Sequence of chain 1.A:
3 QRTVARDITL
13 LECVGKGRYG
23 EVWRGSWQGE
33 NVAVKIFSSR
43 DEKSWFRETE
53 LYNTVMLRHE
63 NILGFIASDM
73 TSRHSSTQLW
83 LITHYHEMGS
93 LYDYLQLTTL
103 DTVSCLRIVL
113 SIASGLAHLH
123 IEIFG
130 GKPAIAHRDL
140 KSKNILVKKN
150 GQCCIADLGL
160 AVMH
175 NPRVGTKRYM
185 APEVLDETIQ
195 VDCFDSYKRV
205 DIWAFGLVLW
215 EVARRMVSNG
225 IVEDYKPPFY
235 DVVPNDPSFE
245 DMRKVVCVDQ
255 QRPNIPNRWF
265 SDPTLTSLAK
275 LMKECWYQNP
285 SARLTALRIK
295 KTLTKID

Binding-site contacts:
Ligand atom C10 contacts residue LEU145 of chain 1.A at 3.6 Å (hydrophobic).
Ligand atom O02 contacts residue LYS37 of chain 1.A at 3.5 Å.
Ligand atom C29 contacts residue LYS142 of chain 1.A at 3.6 Å.
Ligand atom C23 contacts residue HIS88 of chain 1.A at 3.6 Å.
Ligand atom C13 contacts residue GLY91 of chain 1.A at 3.5 Å.
Ligand atom C22 contacts residue VAL16 of chain 1.A at 3.7 Å (hydrophobic).
Ligand atom O28 contacts residue ALA155 of chain 1.A at 3.5 Å.
Ligand atom C24 contacts residue LEU145 of chain 1.A at 3.6 Å (hydrophobic).
Ligand atom C25 contacts residue VAL24 of chain 1.A at 3.8 Å (hydrophobic).
Ligand atom C04 contacts residue ALA35 of chain 1.A at 3.8 Å (hydrophobic).
Ligand atom C09 contacts residue TYR87 of chain 1.A at 3.9 Å (hydrophobic).
Ligand atom C23 contacts residue VAL16 of chain 1.A at 3.8 Å (hydrophobic).
Ligand atom C01 contacts residue THR85 of chain 1.A at 3.3 Å.
Ligand atom C16 contacts residue VAL16 of chain 1.A at 3.9 Å (hydrophobic).
Ligand atom C23 contacts residue TYR87 of chain 1.A at 3.2 Å (hydrophobic).
Ligand atom C09 contacts residue LEU145 of chain 1.A at 3.6 Å (hydrophobic).
Ligand atom C12 contacts residue GLY91 of chain 1.A at 3.5 Å.
Ligand atom C06 contacts residue LEU145 of chain 1.A at 3.6 Å (hydrophobic).
Ligand atom N08 contacts residue LEU145 of chain 1.A at 3.7 Å.
Ligand atom C07 contacts residue ALA35 of chain 1.A at 3.7 Å (hydrophobic).
Ligand atom C19 contacts residue GLU14 of chain 1.A at 3.3 Å.
Ligand atom C01 contacts residue LYS37 of chain 1.A at 3.5 Å.
Ligand atom C22 contacts residue TYR87 of chain 1.A at 3.3 Å (hydrophobic).
Ligand atom C32 contacts residue ASP156 of chain 1.A at 3.6 Å.
Ligand atom N08 contacts residue TYR87 of chain 1.A at 3.8 Å.
Ligand atom C26 contacts residue LEU145 of chain 1.A at 3.8 Å (hydrophobic).
Ligand atom N08 contacts residue HIS88 of chain 1.A at 3.0 Å (h-bond).
Ligand atom C01 contacts residue LEU83 of chain 1.A at 3.4 Å (hydrophobic).
Ligand atom C09 contacts residue HIS88 of chain 1.A at 3.1 Å.
Ligand atom C21 contacts residue GLU89 of chain 1.A at 3.8 Å.
Ligand atom C07 contacts residue HIS86 of chain 1.A at 3.9 Å.
Ligand atom C04 contacts residue VAL24 of chain 1.A at 3.8 Å (hydrophobic).
Ligand atom O31 contacts residue LYS37 of chain 1.A at 3.6 Å.
Ligand atom C29 contacts residue ASN143 of chain 1.A at 3.3 Å.
Ligand atom C11 contacts residue GLY91 of chain 1.A at 3.9 Å.
Ligand atom C07 contacts residue LEU145 of chain 1.A at 3.2 Å (hydrophobic).
Ligand atom C01 contacts residue ALA35 of chain 1.A at 3.5 Å (hydrophobic).
Ligand atom C14 contacts residue GLY91 of chain 1.A at 3.8 Å.
Ligand atom C29 contacts residue ALA155 of chain 1.A at 3.8 Å (hydrophobic).
Ligand atom C11 contacts residue VAL16 of chain 1.A at 3.8 Å (hydrophobic).

This small molecule binds to this protein.
Small molecule (SMILES): COc1cc(-c2cncc(-c3ccc(C4CCN(C)CC4)cc3)c2C)cc(OC)c1OC